A protein and the small-molecule ligand that binds it are described below.
Small molecule (SMILES): CC(=O)N[C@@H]1[C@@H](O)[C@H](O)[C@@H](CO)O[C@H]1O

Sequence of chain 1.B:
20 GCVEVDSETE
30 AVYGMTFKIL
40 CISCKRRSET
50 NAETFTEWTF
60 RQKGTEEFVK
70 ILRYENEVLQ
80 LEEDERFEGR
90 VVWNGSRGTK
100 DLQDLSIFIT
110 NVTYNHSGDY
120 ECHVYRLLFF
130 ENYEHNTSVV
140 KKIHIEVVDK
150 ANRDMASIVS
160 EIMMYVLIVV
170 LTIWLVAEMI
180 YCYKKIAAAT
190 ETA

Binding-site contacts:
Ligand atom C7 contacts residue GLY33 of chain 1.B at 3.9 Å.
Ligand atom N2 contacts residue ASN110 of chain 1.B at 2.9 Å (h-bond).
Ligand atom C8 contacts residue ASN110 of chain 1.B at 4.4 Å.
Ligand atom C8 contacts residue GLY33 of chain 1.B at 3.3 Å.
Ligand atom C5 contacts residue ASN110 of chain 1.B at 3.6 Å.
Ligand atom N2 contacts residue GLY33 of chain 1.B at 3.5 Å (h-bond).
Ligand atom C8 contacts residue THR109 of chain 1.B at 4.4 Å.
Ligand atom O5 contacts residue ASN110 of chain 1.B at 2.4 Å (h-bond).
Ligand atom C4 contacts residue ASN110 of chain 1.B at 4.2 Å.
Ligand atom C1 contacts residue ASN110 of chain 1.B at 1.4 Å.
Ligand atom C7 contacts residue ASN110 of chain 1.B at 3.3 Å.
Ligand atom O7 contacts residue ASN110 of chain 1.B at 3.4 Å (h-bond).
Ligand atom O5 contacts residue ARG89 of chain 1.B at 4.4 Å.
Ligand atom C3 contacts residue ASN110 of chain 1.B at 3.8 Å.
Ligand atom C2 contacts residue ASN110 of chain 1.B at 2.5 Å.